Sequence of chain 1.C:
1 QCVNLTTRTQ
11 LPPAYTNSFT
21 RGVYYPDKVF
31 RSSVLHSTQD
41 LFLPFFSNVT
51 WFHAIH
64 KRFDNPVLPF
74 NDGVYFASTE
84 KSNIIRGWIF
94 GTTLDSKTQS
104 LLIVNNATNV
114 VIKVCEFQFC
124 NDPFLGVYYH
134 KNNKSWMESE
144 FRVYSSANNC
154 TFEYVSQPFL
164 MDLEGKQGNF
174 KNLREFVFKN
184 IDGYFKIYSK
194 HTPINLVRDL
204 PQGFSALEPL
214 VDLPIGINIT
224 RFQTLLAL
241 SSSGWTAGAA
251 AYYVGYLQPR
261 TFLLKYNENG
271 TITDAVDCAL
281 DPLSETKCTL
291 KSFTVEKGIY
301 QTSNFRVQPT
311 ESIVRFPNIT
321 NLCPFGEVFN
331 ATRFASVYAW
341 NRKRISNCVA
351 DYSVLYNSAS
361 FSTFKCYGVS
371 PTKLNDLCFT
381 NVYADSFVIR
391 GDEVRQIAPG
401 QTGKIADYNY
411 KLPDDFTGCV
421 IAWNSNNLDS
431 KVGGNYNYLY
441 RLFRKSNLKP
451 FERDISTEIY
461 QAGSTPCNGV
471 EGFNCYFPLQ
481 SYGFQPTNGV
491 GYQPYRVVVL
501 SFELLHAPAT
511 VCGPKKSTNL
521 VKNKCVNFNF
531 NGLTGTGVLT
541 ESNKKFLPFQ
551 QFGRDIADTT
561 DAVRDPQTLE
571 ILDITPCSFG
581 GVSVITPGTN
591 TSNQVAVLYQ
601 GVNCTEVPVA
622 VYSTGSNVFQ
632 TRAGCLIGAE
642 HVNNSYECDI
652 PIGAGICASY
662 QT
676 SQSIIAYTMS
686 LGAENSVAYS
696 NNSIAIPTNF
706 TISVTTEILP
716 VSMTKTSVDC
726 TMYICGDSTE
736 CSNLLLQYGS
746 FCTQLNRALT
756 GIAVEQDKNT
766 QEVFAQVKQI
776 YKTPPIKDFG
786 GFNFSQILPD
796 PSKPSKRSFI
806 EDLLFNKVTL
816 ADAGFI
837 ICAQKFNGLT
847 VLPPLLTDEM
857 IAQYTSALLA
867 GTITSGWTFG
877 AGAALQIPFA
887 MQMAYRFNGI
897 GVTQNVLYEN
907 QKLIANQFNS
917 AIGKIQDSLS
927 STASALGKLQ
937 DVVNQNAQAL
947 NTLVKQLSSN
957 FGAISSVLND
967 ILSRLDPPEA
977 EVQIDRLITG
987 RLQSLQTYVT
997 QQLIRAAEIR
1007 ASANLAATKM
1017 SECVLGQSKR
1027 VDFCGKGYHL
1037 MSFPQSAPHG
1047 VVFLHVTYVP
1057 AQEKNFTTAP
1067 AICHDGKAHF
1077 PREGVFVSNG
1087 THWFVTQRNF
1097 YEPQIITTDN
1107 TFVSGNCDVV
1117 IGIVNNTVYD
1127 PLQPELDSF

This small molecule binds to this protein.
Small molecule (SMILES): CC(=O)N[C@@H]1[C@@H](O)[C@H](O)[C@@H](CO)O[C@H]1O

Binding-site contacts:
Ligand atom C7 contacts residue ASN1121 of chain 1.C at 4.1 Å.
Ligand atom C3 contacts residue ASN1121 of chain 1.C at 3.8 Å.
Ligand atom C5 contacts residue ASN1121 of chain 1.C at 3.7 Å.
Ligand atom C1 contacts residue ASN1121 of chain 1.C at 1.4 Å.
Ligand atom N2 contacts residue ASN1121 of chain 1.C at 2.8 Å (h-bond).
Ligand atom C2 contacts residue ASN1121 of chain 1.C at 2.5 Å.
Ligand atom C4 contacts residue ASN1121 of chain 1.C at 4.2 Å.
Ligand atom C6 contacts residue ASN1121 of chain 1.C at 4.3 Å.
Ligand atom O5 contacts residue ASN1121 of chain 1.C at 2.4 Å (h-bond).